This protein binds this small molecule.
Small molecule (SMILES): C[C@H](NC(=O)[C@@H]1CCCN1C(=O)[C@H](CCCNC(N)=[NH2+])NC(=O)[C@@H](NC(=O)[C@@H](N)CC(=O)O)[C@@H](C)O)C(=O)N1CCC[C@H]1C=O

Binding-site contacts:
Ligand atom CG contacts residue TYR59 of chain 1.B at 3.4 Å (hydrophobic).
Ligand atom CD contacts residue TRP101 of chain 1.A at 3.7 Å (hydrophobic).
Ligand atom CB contacts residue VAL99 of chain 1.A at 3.4 Å (hydrophobic).
Ligand atom CA contacts residue TYR101 of chain 1.B at 3.8 Å (hydrophobic).
Ligand atom CG contacts residue GLY96 of chain 1.A at 3.7 Å.
Ligand atom CB contacts residue HIS31 of chain 1.A at 3.8 Å.
Ligand atom NH2 contacts residue PHE103 of chain 1.B at 3.5 Å (h-bond).
Ligand atom N contacts residue TYR101 of chain 1.B at 3.2 Å (h-bond).
Ligand atom CB contacts residue LYS35 of chain 1.A at 3.5 Å.
Ligand atom NH2 contacts residue GLY102 of chain 1.B at 3.5 Å.
Ligand atom CB contacts residue TYR50 of chain 1.B at 3.3 Å (hydrophobic).
Ligand atom CG contacts residue HIS31 of chain 1.A at 3.3 Å.
Ligand atom O contacts residue ARG55 of chain 1.A at 3.6 Å.
Ligand atom N contacts residue TYR100 of chain 1.B at 3.2 Å (h-bond).
Ligand atom CA contacts residue TYR100 of chain 1.B at 3.5 Å (hydrophobic).
Ligand atom CD contacts residue TYR37 of chain 1.A at 3.4 Å (hydrophobic).
Ligand atom O contacts residue TRP101 of chain 1.A at 3.8 Å.
Ligand atom CB contacts residue ARG55 of chain 1.A at 3.6 Å.
Ligand atom NH1 contacts residue TRP101 of chain 1.A at 3.2 Å.
Ligand atom CG contacts residue LYS58 of chain 1.A at 3.2 Å.
Ligand atom NH2 contacts residue GLU39 of chain 1.A at 2.7 Å (salt-bridge).
Ligand atom NH1 contacts residue GLN99 of chain 1.B at 3.5 Å (h-bond).
Ligand atom CD contacts residue TYR50 of chain 1.B at 3.6 Å (hydrophobic).
Ligand atom O contacts residue TYR37 of chain 1.A at 3.6 Å.
Ligand atom CZ contacts residue PHE94 of chain 1.A at 3.5 Å (hydrophobic).
Ligand atom CB contacts residue TYR100 of chain 1.B at 3.2 Å (hydrophobic).
Ligand atom NE contacts residue GLU39 of chain 1.A at 3.2 Å (salt-bridge).
Ligand atom NE contacts residue PHE94 of chain 1.A at 3.7 Å.
Ligand atom CA contacts residue LYS35 of chain 1.A at 3.5 Å.
Ligand atom CG2 contacts residue TYR100 of chain 1.B at 3.6 Å (hydrophobic).
Ligand atom OD2 contacts residue LYS58 of chain 1.A at 2.0 Å (salt-bridge).
Ligand atom CB contacts residue TYR59 of chain 1.B at 3.7 Å (hydrophobic).
Ligand atom NH2 contacts residue PHE94 of chain 1.A at 3.2 Å.
Ligand atom CG contacts residue TYR50 of chain 1.B at 3.8 Å (hydrophobic).
Ligand atom NH2 contacts residue TYR41 of chain 1.A at 3.5 Å (h-bond).
Ligand atom CB contacts residue TYR101 of chain 1.B at 3.3 Å (hydrophobic).
Ligand atom C contacts residue TYR100 of chain 1.B at 3.8 Å (hydrophobic).
Ligand atom O contacts residue ASN57 of chain 1.B at 2.9 Å (h-bond).
Ligand atom NH1 contacts residue PHE103 of chain 1.B at 3.4 Å.
Ligand atom CZ contacts residue GLU39 of chain 1.A at 3.6 Å.

Sequence of chain 1.A:
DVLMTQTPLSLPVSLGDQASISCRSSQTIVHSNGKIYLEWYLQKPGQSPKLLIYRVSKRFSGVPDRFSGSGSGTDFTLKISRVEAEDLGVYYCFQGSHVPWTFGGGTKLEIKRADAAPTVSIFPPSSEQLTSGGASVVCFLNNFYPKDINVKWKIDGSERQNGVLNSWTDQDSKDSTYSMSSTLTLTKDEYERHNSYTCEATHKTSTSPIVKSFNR

Sequence of chain 1.B:
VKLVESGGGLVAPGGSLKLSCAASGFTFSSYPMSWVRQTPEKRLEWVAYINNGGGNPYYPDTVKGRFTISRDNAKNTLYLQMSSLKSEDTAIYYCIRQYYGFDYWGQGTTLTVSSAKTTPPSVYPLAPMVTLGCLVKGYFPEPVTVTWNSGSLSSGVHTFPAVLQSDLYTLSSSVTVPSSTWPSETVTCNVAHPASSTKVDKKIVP